Sequence of chain 2.A:
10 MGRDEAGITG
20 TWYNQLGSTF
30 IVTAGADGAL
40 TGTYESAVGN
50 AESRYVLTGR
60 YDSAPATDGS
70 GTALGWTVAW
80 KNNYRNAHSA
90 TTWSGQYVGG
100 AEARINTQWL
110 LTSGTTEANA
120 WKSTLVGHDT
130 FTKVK

Binding-site contacts:
Ligand atom C9 contacts residue TRP79 of chain 4.A at 3.5 Å (hydrophobic).
Ligand atom C13 contacts residue SER112 of chain 4.A at 3.5 Å.
Ligand atom C6 contacts residue VAL47 of chain 4.A at 3.8 Å (hydrophobic).
Ligand atom O4 contacts residue ASN49 of chain 4.A at 3.0 Å (h-bond).
Ligand atom C5 contacts residue TRP120 of chain 2.A at 3.6 Å (hydrophobic).
Ligand atom C4 contacts residue TRP120 of chain 2.A at 3.7 Å (hydrophobic).
Ligand atom O2 contacts residue ASN49 of chain 4.A at 2.8 Å (h-bond).
Ligand atom C11 contacts residue SER88 of chain 4.A at 3.8 Å.
Ligand atom S1 contacts residue THR90 of chain 4.A at 3.3 Å (h-bond).
Ligand atom C10 contacts residue ASN49 of chain 4.A at 3.8 Å.
Ligand atom O2 contacts residue GLY48 of chain 4.A at 3.5 Å.
Ligand atom N2 contacts residue VAL47 of chain 4.A at 3.5 Å.
Ligand atom C26 contacts residue ASN49 of chain 4.A at 3.8 Å.
Ligand atom N2 contacts residue SER45 of chain 4.A at 3.0 Å (h-bond).
Ligand atom C9 contacts residue ASN49 of chain 4.A at 3.6 Å.
Ligand atom O1 contacts residue SER27 of chain 4.A at 2.6 Å (h-bond).
Ligand atom S1 contacts residue TRP79 of chain 4.A at 3.6 Å.
Ligand atom C26 contacts residue ACT1 of chain 4.C at 3.6 Å.
Ligand atom C8 contacts residue TRP79 of chain 4.A at 3.8 Å (hydrophobic).
Ligand atom O4 contacts residue ALA86 of chain 4.A at 3.6 Å.
Ligand atom C7 contacts residue LEU110 of chain 4.A at 3.8 Å (hydrophobic).
Ligand atom N1 contacts residue ASP128 of chain 4.A at 2.8 Å (salt-bridge).
Ligand atom C19 contacts residue SER112 of chain 4.A at 3.5 Å.
Ligand atom C1 contacts residue TYR43 of chain 4.A at 3.6 Å (hydrophobic).
Ligand atom C1 contacts residue ASP128 of chain 4.A at 3.7 Å.
Ligand atom C6 contacts residue SER45 of chain 4.A at 3.4 Å.
Ligand atom N1 contacts residue LEU25 of chain 4.A at 3.7 Å.
Ligand atom S1 contacts residue TRP92 of chain 4.A at 3.7 Å.
Ligand atom C15 contacts residue SER112 of chain 4.A at 3.5 Å.
Ligand atom C3 contacts residue TRP108 of chain 4.A at 3.3 Å (hydrophobic).
Ligand atom C4 contacts residue VAL47 of chain 4.A at 3.7 Å (hydrophobic).
Ligand atom N3 contacts residue SER88 of chain 4.A at 2.9 Å (h-bond).
Ligand atom C2 contacts residue TRP108 of chain 4.A at 3.8 Å (hydrophobic).
Ligand atom C14 contacts residue SER112 of chain 4.A at 3.6 Å.
Ligand atom C1 contacts residue SER27 of chain 4.A at 3.7 Å.
Ligand atom O1 contacts residue ASN23 of chain 4.A at 3.0 Å (h-bond).
Ligand atom O1 contacts residue TYR43 of chain 4.A at 2.7 Å (h-bond).
Ligand atom C7 contacts residue TRP79 of chain 4.A at 3.7 Å (hydrophobic).
Ligand atom C1 contacts residue ASN23 of chain 4.A at 3.8 Å.
Ligand atom C1 contacts residue LEU25 of chain 4.A at 3.6 Å (hydrophobic).

Sequence of chain 4.A:
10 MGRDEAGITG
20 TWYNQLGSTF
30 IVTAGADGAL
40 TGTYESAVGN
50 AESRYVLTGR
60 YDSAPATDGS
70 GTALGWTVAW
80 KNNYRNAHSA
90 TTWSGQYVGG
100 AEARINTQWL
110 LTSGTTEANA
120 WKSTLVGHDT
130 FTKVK

A protein and the small-molecule ligand that binds it are described below.
Small molecule (SMILES): O=C(CCCC[C@@H]1SC[C@@H]2NC(=O)N[C@@H]21)NCCN12CCc3ccccn3->[Cu]<-1(OO)<-n1ccccc1CC2